Binding-site contacts:
Ligand atom N7 contacts residue ILE14 of chain 1.A at 2.7 Å (h-bond).
Ligand atom C9 contacts residue ASP54 of chain 1.A at 3.4 Å.
Ligand atom O26 contacts residue ARG59 of chain 1.A at 3.6 Å.
Ligand atom N2 contacts residue PHE58 of chain 1.A at 3.5 Å.
Ligand atom N2 contacts residue NDP1 of chain 1.D at 3.6 Å.
Ligand atom C18 contacts residue PHE116 of chain 1.A at 3.7 Å (hydrophobic).
Ligand atom C24 contacts residue ARG59 of chain 1.A at 3.7 Å.
Ligand atom N8 contacts residue CYS15 of chain 1.A at 3.0 Å (h-bond).
Ligand atom N4 contacts residue ASP54 of chain 1.A at 2.7 Å (salt-bridge).
Ligand atom C24 contacts residue ARG122 of chain 1.A at 3.5 Å.
Ligand atom N2 contacts residue ILE14 of chain 1.A at 3.5 Å (h-bond).
Ligand atom N7 contacts residue LEU164 of chain 1.A at 3.5 Å (h-bond).
Ligand atom N8 contacts residue ASP54 of chain 1.A at 2.9 Å (salt-bridge).
Ligand atom O26 contacts residue PHE58 of chain 1.A at 3.2 Å.
Ligand atom C10 contacts residue LEU46 of chain 1.A at 3.7 Å (hydrophobic).
Ligand atom C12 contacts residue PHE58 of chain 1.A at 3.5 Å (hydrophobic).
Ligand atom O26 contacts residue ARG122 of chain 1.A at 2.8 Å (salt-bridge).
Ligand atom C1 contacts residue ILE14 of chain 1.A at 3.6 Å (hydrophobic).
Ligand atom C17 contacts residue MET55 of chain 1.A at 3.5 Å (hydrophobic).
Ligand atom C18 contacts residue MET55 of chain 1.A at 3.6 Å (hydrophobic).
Ligand atom C3 contacts residue ASP54 of chain 1.A at 3.6 Å.
Ligand atom N7 contacts residue NDP1 of chain 1.D at 3.5 Å (h-bond).
Ligand atom C13 contacts residue ASN108 of chain 1.A at 3.4 Å.
Ligand atom N2 contacts residue CYS15 of chain 1.A at 3.3 Å.
Ligand atom C14 contacts residue ASN108 of chain 1.A at 3.5 Å.
Ligand atom C1 contacts residue PHE58 of chain 1.A at 3.6 Å (hydrophobic).
Ligand atom C5 contacts residue ASP54 of chain 1.A at 3.5 Å.
Ligand atom C3 contacts residue CYS15 of chain 1.A at 3.6 Å (hydrophobic).
Ligand atom C6 contacts residue NDP1 of chain 1.D at 3.4 Å.
Ligand atom C14 contacts residue ILE112 of chain 1.A at 3.5 Å (hydrophobic).
Ligand atom C24 contacts residue LEU119 of chain 1.A at 3.7 Å (hydrophobic).
Ligand atom O25 contacts residue ARG122 of chain 1.A at 3.2 Å (salt-bridge).
Ligand atom O25 contacts residue ARG59 of chain 1.A at 2.8 Å (salt-bridge).
Ligand atom C19 contacts residue PRO113 of chain 1.A at 3.5 Å (hydrophobic).
Ligand atom C1 contacts residue NDP1 of chain 1.D at 3.2 Å.
Ligand atom C10 contacts residue ASP54 of chain 1.A at 3.5 Å.
Ligand atom N7 contacts residue TYR170 of chain 1.A at 3.3 Å (h-bond).
Ligand atom O11 contacts residue NDP1 of chain 1.D at 3.6 Å.
Ligand atom C9 contacts residue MET55 of chain 1.A at 3.6 Å (hydrophobic).
Ligand atom N8 contacts residue THR185 of chain 1.A at 3.5 Å (h-bond).

The protein below binds the small molecule below.
Small molecule (SMILES): CCc1nc(N)nc(N)c1OCCCOc1ccccc1CCC(=O)O

Sequence of chain 1.A:
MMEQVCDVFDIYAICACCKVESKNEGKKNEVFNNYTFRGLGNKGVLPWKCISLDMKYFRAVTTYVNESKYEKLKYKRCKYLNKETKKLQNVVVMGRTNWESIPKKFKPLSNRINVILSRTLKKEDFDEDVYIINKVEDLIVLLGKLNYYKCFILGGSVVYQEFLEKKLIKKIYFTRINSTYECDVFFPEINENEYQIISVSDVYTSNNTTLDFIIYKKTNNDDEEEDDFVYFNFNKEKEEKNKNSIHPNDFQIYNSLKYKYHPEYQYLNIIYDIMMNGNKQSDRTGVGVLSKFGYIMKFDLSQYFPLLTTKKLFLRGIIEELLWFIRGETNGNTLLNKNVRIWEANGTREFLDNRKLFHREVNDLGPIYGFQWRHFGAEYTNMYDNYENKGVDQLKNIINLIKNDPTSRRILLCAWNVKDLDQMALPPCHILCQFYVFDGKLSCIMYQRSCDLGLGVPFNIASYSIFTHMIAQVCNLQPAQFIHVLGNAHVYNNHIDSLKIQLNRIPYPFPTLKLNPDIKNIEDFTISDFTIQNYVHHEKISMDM